Sequence of chain 1.E:
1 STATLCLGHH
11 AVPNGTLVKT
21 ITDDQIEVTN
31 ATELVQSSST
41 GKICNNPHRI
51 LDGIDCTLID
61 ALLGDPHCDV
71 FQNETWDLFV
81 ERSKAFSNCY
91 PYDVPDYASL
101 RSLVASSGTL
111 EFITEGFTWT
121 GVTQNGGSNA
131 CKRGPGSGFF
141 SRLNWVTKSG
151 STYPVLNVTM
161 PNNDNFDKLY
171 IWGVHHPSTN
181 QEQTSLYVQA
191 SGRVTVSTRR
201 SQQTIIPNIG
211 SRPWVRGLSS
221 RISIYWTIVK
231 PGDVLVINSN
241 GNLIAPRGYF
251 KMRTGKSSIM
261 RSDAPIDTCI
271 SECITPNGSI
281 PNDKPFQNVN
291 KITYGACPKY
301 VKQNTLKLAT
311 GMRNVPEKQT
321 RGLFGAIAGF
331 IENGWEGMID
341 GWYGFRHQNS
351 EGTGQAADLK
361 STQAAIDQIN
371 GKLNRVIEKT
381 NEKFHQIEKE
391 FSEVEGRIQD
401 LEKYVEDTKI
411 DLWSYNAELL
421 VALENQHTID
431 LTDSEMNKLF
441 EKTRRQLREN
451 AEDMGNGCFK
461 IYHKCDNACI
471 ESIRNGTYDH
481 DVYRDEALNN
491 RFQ

Binding-site contacts:
Ligand atom C7 contacts residue ASN73 of chain 1.E at 3.5 Å.
Ligand atom C7 contacts residue PHE112 of chain 1.E at 4.3 Å (hydrophobic).
Ligand atom C2 contacts residue ASN73 of chain 1.E at 2.5 Å.
Ligand atom C8 contacts residue ASN73 of chain 1.E at 3.4 Å.
Ligand atom C5 contacts residue ASN73 of chain 1.E at 3.7 Å.
Ligand atom C2 contacts residue PHE112 of chain 1.E at 4.4 Å (hydrophobic).
Ligand atom C3 contacts residue PHE112 of chain 1.E at 4.5 Å (hydrophobic).
Ligand atom N2 contacts residue PHE112 of chain 1.E at 3.5 Å (h-bond).
Ligand atom C3 contacts residue ASN73 of chain 1.E at 3.8 Å.
Ligand atom C4 contacts residue ASN73 of chain 1.E at 4.3 Å.
Ligand atom N2 contacts residue ASN73 of chain 1.E at 2.9 Å (h-bond).
Ligand atom C8 contacts residue ARG142 of chain 1.E at 3.9 Å.
Ligand atom C1 contacts residue ASN73 of chain 1.E at 1.4 Å.
Ligand atom O5 contacts residue ASN73 of chain 1.E at 2.4 Å (h-bond).

The small molecule below binds the protein below.
Small molecule (SMILES): CC(=O)N[C@@H]1[C@@H](O)[C@H](O)[C@@H](CO)O[C@H]1O